Sequence of chain 1.A:
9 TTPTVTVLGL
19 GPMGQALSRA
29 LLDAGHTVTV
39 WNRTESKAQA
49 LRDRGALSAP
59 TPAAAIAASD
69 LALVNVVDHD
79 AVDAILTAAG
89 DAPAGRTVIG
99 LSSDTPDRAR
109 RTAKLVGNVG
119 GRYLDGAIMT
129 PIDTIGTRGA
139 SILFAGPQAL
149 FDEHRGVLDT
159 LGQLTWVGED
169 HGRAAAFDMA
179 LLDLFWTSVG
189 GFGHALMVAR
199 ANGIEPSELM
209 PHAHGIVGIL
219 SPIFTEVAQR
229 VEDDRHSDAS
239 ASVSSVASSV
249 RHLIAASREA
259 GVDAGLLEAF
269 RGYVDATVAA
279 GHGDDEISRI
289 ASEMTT

Sequence of chain 1.B:
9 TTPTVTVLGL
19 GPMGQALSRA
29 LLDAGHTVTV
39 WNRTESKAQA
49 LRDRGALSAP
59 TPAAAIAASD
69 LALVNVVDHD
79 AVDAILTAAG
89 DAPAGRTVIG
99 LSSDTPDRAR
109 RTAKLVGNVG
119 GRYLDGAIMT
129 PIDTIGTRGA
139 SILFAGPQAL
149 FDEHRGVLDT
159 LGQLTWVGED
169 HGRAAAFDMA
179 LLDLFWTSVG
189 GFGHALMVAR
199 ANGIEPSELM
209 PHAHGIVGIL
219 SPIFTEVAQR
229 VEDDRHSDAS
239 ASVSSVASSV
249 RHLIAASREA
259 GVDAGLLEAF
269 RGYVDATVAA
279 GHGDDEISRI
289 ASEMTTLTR

A small-molecule ligand and the protein it binds are described below.
Small molecule (SMILES): CCCC[C@H](CC)CO

Binding-site contacts:
Ligand atom CCA contacts residue PHE183 of chain 1.B at 4.3 Å (hydrophobic).
Ligand atom CCA contacts residue ALA239 of chain 1.A at 3.8 Å (hydrophobic).
Ligand atom CBA contacts residue PHE183 of chain 1.B at 4.2 Å (hydrophobic).
Ligand atom CCB contacts residue ILE221 of chain 1.A at 4.3 Å (hydrophobic).
Ligand atom C7 contacts residue TRP184 of chain 1.B at 4.0 Å (hydrophobic).
Ligand atom CCB contacts residue TRP184 of chain 1.B at 4.5 Å (hydrophobic).
Ligand atom CCA contacts residue NDP1 of chain 1.L at 4.1 Å.
Ligand atom C9 contacts residue THR128 of chain 1.B at 4.3 Å.
Ligand atom CBA contacts residue NDP1 of chain 1.L at 3.8 Å.
Ligand atom C12 contacts residue ALA239 of chain 1.A at 4.1 Å (hydrophobic).
Ligand atom CCA contacts residue PRO129 of chain 1.B at 4.2 Å (hydrophobic).
Ligand atom C12 contacts residue TRP184 of chain 1.B at 4.3 Å (hydrophobic).
Ligand atom O7C contacts residue TRP184 of chain 1.B at 4.3 Å.
Ligand atom CCB contacts residue GOL1 of chain 1.K at 3.9 Å.
Ligand atom C7 contacts residue LEU180 of chain 1.B at 3.8 Å (hydrophobic).
Ligand atom C7 contacts residue NDP1 of chain 1.L at 4.2 Å.
Ligand atom CBA contacts residue PRO129 of chain 1.B at 4.3 Å (hydrophobic).
Ligand atom C9 contacts residue ILE214 of chain 1.A at 4.1 Å (hydrophobic).
Ligand atom CCB contacts residue ALA239 of chain 1.A at 3.8 Å (hydrophobic).
Ligand atom C8 contacts residue THR128 of chain 1.B at 3.9 Å.
Ligand atom C12 contacts residue PHE183 of chain 1.B at 3.8 Å (hydrophobic).
Ligand atom C8 contacts residue NDP1 of chain 1.L at 4.2 Å.
Ligand atom C7A contacts residue NDP1 of chain 1.L at 4.2 Å.
Ligand atom C9 contacts residue MET127 of chain 1.B at 3.4 Å (hydrophobic).
Ligand atom CCA contacts residue ILE221 of chain 1.A at 4.1 Å (hydrophobic).
Ligand atom C7A contacts residue PHE183 of chain 1.B at 3.7 Å (hydrophobic).
Ligand atom CCA contacts residue GOL1 of chain 1.K at 3.9 Å.
Ligand atom C12 contacts residue NDP1 of chain 1.L at 4.1 Å.
Ligand atom O7C contacts residue NDP1 of chain 1.L at 3.3 Å.
Ligand atom C9 contacts residue LEU180 of chain 1.B at 3.8 Å (hydrophobic).
Ligand atom CCB contacts residue PHE183 of chain 1.B at 4.2 Å (hydrophobic).
Ligand atom C7 contacts residue PHE183 of chain 1.B at 4.0 Å (hydrophobic).
Ligand atom C8 contacts residue MET127 of chain 1.B at 3.7 Å (hydrophobic).
Ligand atom C9 contacts residue ILE217 of chain 1.A at 3.8 Å (hydrophobic).
Ligand atom CCB contacts residue ILE285 of chain 1.A at 4.0 Å (hydrophobic).
Ligand atom O7C contacts residue LEU180 of chain 1.B at 4.5 Å.
Ligand atom C9 contacts residue PHE183 of chain 1.B at 4.4 Å (hydrophobic).
Ligand atom C8 contacts residue ILE217 of chain 1.A at 3.8 Å (hydrophobic).